A small-molecule ligand and the protein it binds are described below.
Small molecule (SMILES): CC(=O)N[C@@H]1[C@@H](O)[C@H](O)[C@@H](CO)O[C@H]1O

Binding-site contacts:
Ligand atom N2 contacts residue ASN1134 of chain 1.A at 2.9 Å (h-bond).
Ligand atom C8 contacts residue ILE1132 of chain 1.A at 4.1 Å (hydrophobic).
Ligand atom C7 contacts residue ASN1134 of chain 1.A at 3.3 Å.
Ligand atom C4 contacts residue ASN1134 of chain 1.A at 4.2 Å.
Ligand atom C1 contacts residue ASN1134 of chain 1.A at 1.5 Å.
Ligand atom O7 contacts residue VAL1133 of chain 1.A at 4.4 Å.
Ligand atom O7 contacts residue ASN1134 of chain 1.A at 3.9 Å.
Ligand atom C3 contacts residue ASN1134 of chain 1.A at 3.8 Å.
Ligand atom O5 contacts residue ASN1134 of chain 1.A at 2.4 Å (h-bond).
Ligand atom C8 contacts residue ASN1134 of chain 1.A at 3.5 Å.
Ligand atom O7 contacts residue ILE1132 of chain 1.A at 3.5 Å (h-bond).
Ligand atom C5 contacts residue ASN1134 of chain 1.A at 3.7 Å.
Ligand atom C2 contacts residue ASN1134 of chain 1.A at 2.5 Å.

Sequence of chain 1.A:
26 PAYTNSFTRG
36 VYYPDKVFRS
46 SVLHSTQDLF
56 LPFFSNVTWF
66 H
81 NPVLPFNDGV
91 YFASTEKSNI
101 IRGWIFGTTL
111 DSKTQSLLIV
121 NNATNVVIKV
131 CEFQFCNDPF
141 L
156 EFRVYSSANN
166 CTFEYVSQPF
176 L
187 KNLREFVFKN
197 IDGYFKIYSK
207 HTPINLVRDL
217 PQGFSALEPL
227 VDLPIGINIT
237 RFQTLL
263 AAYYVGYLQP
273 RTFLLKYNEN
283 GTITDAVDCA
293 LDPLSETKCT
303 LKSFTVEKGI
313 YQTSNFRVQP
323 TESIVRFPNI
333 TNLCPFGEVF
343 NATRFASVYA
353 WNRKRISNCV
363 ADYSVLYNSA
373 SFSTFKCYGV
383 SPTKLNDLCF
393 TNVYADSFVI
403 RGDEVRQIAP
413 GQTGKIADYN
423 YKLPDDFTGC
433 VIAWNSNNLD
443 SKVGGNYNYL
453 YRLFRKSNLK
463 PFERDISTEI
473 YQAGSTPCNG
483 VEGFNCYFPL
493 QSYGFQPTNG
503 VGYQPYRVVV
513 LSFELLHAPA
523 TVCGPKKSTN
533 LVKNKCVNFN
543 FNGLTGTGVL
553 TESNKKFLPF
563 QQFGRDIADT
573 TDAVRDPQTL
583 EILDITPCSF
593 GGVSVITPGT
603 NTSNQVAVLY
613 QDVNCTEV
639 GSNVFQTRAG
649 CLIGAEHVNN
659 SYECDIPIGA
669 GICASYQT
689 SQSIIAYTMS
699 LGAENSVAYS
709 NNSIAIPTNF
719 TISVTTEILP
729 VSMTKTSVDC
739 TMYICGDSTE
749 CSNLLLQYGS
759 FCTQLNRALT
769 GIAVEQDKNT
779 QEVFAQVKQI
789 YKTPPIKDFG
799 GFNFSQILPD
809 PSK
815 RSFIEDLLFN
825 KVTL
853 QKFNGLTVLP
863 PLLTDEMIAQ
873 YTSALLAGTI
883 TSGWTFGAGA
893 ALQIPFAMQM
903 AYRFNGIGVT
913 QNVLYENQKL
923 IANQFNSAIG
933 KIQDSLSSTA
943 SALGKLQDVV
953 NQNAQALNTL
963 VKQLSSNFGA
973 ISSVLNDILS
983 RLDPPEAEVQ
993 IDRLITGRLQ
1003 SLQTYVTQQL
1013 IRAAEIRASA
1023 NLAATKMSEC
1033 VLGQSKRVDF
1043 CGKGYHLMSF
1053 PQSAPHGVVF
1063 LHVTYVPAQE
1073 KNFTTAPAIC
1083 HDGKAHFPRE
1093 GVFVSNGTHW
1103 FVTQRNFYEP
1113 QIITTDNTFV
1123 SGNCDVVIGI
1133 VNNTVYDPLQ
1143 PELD